Binding-site contacts:
Ligand atom C2 contacts residue PHE88 of chain 1.A at 4.0 Å (hydrophobic).
Ligand atom C3 contacts residue TYR97 of chain 1.A at 3.3 Å (hydrophobic).
Ligand atom C8 contacts residue PHE88 of chain 1.A at 4.2 Å (hydrophobic).
Ligand atom C9 contacts residue THR253 of chain 1.A at 4.3 Å.
Ligand atom C4 contacts residue CYN1 of chain 1.C at 4.2 Å.
Ligand atom C5 contacts residue CYN1 of chain 1.C at 3.2 Å.
Ligand atom C1 contacts residue CYN1 of chain 1.C at 4.3 Å.
Ligand atom C10 contacts residue VAL248 of chain 1.A at 3.7 Å (hydrophobic).
Ligand atom C9 contacts residue VAL296 of chain 1.A at 3.9 Å (hydrophobic).
Ligand atom C10 contacts residue PHE88 of chain 1.A at 3.8 Å (hydrophobic).
Ligand atom C6 contacts residue LEU245 of chain 1.A at 4.1 Å (hydrophobic).
Ligand atom C5 contacts residue LEU245 of chain 1.A at 4.1 Å (hydrophobic).
Ligand atom C9 contacts residue CYN1 of chain 1.C at 3.4 Å.
Ligand atom C5 contacts residue HEM1 of chain 1.B at 3.5 Å.
Ligand atom C10 contacts residue VAL397 of chain 1.A at 4.3 Å (hydrophobic).
Ligand atom C2 contacts residue LEU245 of chain 1.A at 3.9 Å (hydrophobic).
Ligand atom C4 contacts residue HEM1 of chain 1.B at 3.6 Å.
Ligand atom O contacts residue PHE88 of chain 1.A at 3.2 Å.
Ligand atom C1 contacts residue VAL248 of chain 1.A at 4.3 Å (hydrophobic).
Ligand atom C8 contacts residue VAL296 of chain 1.A at 4.1 Å (hydrophobic).
Ligand atom C7 contacts residue HEM1 of chain 1.B at 4.4 Å.
Ligand atom C3 contacts residue HEM1 of chain 1.B at 4.4 Å.
Ligand atom C1 contacts residue PHE88 of chain 1.A at 4.5 Å (hydrophobic).
Ligand atom O contacts residue LEU245 of chain 1.A at 3.7 Å.
Ligand atom C8 contacts residue ASP298 of chain 1.A at 3.4 Å.
Ligand atom C6 contacts residue VAL248 of chain 1.A at 3.8 Å (hydrophobic).
Ligand atom C7 contacts residue CYN1 of chain 1.C at 4.2 Å.
Ligand atom C6 contacts residue CYN1 of chain 1.C at 3.3 Å.
Ligand atom C8 contacts residue ILE396 of chain 1.A at 4.3 Å (hydrophobic).
Ligand atom C9 contacts residue HEM1 of chain 1.B at 3.9 Å.
Ligand atom O contacts residue TYR97 of chain 1.A at 2.5 Å (h-bond).
Ligand atom C3 contacts residue THR102 of chain 1.A at 3.6 Å.
Ligand atom C2 contacts residue TYR97 of chain 1.A at 3.3 Å (hydrophobic).
Ligand atom C3 contacts residue LEU245 of chain 1.A at 3.9 Å (hydrophobic).
Ligand atom C6 contacts residue GLY249 of chain 1.A at 4.5 Å.
Ligand atom C8 contacts residue HEM1 of chain 1.B at 4.0 Å.

Sequence of chain 1.A:
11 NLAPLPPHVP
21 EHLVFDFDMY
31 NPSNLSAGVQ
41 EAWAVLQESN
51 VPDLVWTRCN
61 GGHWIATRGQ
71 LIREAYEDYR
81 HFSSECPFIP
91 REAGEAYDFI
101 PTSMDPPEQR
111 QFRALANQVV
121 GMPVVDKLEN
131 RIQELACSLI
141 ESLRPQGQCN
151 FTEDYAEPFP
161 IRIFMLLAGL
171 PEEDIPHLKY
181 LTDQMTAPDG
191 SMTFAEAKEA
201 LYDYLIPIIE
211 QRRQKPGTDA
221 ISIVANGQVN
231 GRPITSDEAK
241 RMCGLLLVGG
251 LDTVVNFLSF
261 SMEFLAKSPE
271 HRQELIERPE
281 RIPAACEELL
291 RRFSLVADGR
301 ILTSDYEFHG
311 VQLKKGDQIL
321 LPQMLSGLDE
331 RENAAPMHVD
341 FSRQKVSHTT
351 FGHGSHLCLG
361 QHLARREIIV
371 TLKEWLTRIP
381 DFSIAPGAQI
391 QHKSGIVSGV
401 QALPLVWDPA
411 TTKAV

This small molecule binds to this protein.
Small molecule (SMILES): CC1(C)[C@@H]2CC[C@@]1(C)C(=O)C2